Sequence of chain 1.D:
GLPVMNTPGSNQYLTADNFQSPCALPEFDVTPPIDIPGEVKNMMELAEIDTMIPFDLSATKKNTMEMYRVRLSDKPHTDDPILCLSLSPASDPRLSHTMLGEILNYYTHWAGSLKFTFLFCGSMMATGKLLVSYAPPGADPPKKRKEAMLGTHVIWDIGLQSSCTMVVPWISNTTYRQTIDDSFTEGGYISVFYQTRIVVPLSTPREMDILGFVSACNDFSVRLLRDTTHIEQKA

The protein below binds the small molecule below.
Small molecule (SMILES): CCOC(=O)c1ccc(OCCC2CCN(c3ccc(C)nn3)CC2)cc1

Sequence of chain 1.B:
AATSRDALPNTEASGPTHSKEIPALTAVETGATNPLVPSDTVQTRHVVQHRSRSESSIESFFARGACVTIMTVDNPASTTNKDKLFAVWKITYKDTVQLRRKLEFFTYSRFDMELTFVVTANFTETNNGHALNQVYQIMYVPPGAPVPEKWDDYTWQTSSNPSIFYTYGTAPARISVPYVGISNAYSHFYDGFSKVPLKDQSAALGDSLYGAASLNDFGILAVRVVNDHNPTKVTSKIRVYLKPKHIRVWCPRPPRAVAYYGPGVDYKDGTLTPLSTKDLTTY

Binding-site contacts:
Ligand atom C10 contacts residue MET132 of chain 1.B at 3.3 Å (hydrophobic).
Ligand atom C12 contacts residue PHE237 of chain 1.B at 3.5 Å (hydrophobic).
Ligand atom O22 contacts residue TYR205 of chain 1.B at 3.8 Å.
Ligand atom C10 contacts residue ILE110 of chain 1.B at 3.5 Å (hydrophobic).
Ligand atom N6 contacts residue VAL196 of chain 1.B at 3.9 Å.
Ligand atom C4 contacts residue VAL196 of chain 1.B at 3.9 Å (hydrophobic).
Ligand atom O23 contacts residue TYR112 of chain 1.B at 3.5 Å.
Ligand atom C21 contacts residue PHE237 of chain 1.B at 3.7 Å (hydrophobic).
Ligand atom C4 contacts residue TYR159 of chain 1.B at 3.5 Å (hydrophobic).
Ligand atom C19 contacts residue TYR205 of chain 1.B at 3.7 Å (hydrophobic).
Ligand atom C8 contacts residue VAL196 of chain 1.B at 3.6 Å (hydrophobic).
Ligand atom O14 contacts residue MET132 of chain 1.B at 3.4 Å.
Ligand atom C7 contacts residue VAL196 of chain 1.B at 3.6 Å (hydrophobic).
Ligand atom C17 contacts residue PHE237 of chain 1.B at 3.7 Å (hydrophobic).
Ligand atom C7 contacts residue TYR159 of chain 1.B at 3.7 Å (hydrophobic).
Ligand atom C11 contacts residue ILE110 of chain 1.B at 3.6 Å (hydrophobic).
Ligand atom N4 contacts residue LEU240 of chain 1.B at 3.6 Å.
Ligand atom C1 contacts residue PRO181 of chain 1.B at 3.7 Å (hydrophobic).
Ligand atom C18 contacts residue PHE237 of chain 1.B at 3.6 Å (hydrophobic).
Ligand atom C11 contacts residue LEU134 of chain 1.B at 3.8 Å (hydrophobic).
Ligand atom C18 contacts residue TYR112 of chain 1.B at 3.7 Å (hydrophobic).
Ligand atom C25 contacts residue SER206 of chain 1.B at 3.8 Å.
Ligand atom C13 contacts residue VAL199 of chain 1.B at 3.7 Å (hydrophobic).
Ligand atom O23 contacts residue PHE237 of chain 1.B at 3.8 Å.
Ligand atom O22 contacts residue TYR112 of chain 1.B at 3.5 Å.
Ligand atom C17 contacts residue TYR112 of chain 1.B at 3.8 Å (hydrophobic).
Ligand atom C8 contacts residue VAL199 of chain 1.B at 3.7 Å (hydrophobic).
Ligand atom C3 contacts residue ALA24 of chain 1.D at 3.5 Å (hydrophobic).
Ligand atom C20 contacts residue TYR205 of chain 1.B at 3.5 Å (hydrophobic).
Ligand atom C3 contacts residue TYR159 of chain 1.B at 3.6 Å (hydrophobic).
Ligand atom C21 contacts residue TYR112 of chain 1.B at 3.3 Å (hydrophobic).
Ligand atom C2 contacts residue ILE194 of chain 1.B at 3.5 Å (hydrophobic).
Ligand atom N3 contacts residue ILE194 of chain 1.B at 3.6 Å.
Ligand atom C13 contacts residue MET132 of chain 1.B at 3.8 Å (hydrophobic).
Ligand atom N3 contacts residue TYR159 of chain 1.B at 3.9 Å.
Ligand atom N3 contacts residue LEU240 of chain 1.B at 3.5 Å.
Ligand atom C25 contacts residue ASP236 of chain 1.B at 3.5 Å.
Ligand atom N4 contacts residue LEU134 of chain 1.B at 3.7 Å.
Ligand atom C5 contacts residue VAL196 of chain 1.B at 3.8 Å (hydrophobic).
Ligand atom C2 contacts residue TYR159 of chain 1.B at 3.5 Å (hydrophobic).